Sequence of chain 1.C:
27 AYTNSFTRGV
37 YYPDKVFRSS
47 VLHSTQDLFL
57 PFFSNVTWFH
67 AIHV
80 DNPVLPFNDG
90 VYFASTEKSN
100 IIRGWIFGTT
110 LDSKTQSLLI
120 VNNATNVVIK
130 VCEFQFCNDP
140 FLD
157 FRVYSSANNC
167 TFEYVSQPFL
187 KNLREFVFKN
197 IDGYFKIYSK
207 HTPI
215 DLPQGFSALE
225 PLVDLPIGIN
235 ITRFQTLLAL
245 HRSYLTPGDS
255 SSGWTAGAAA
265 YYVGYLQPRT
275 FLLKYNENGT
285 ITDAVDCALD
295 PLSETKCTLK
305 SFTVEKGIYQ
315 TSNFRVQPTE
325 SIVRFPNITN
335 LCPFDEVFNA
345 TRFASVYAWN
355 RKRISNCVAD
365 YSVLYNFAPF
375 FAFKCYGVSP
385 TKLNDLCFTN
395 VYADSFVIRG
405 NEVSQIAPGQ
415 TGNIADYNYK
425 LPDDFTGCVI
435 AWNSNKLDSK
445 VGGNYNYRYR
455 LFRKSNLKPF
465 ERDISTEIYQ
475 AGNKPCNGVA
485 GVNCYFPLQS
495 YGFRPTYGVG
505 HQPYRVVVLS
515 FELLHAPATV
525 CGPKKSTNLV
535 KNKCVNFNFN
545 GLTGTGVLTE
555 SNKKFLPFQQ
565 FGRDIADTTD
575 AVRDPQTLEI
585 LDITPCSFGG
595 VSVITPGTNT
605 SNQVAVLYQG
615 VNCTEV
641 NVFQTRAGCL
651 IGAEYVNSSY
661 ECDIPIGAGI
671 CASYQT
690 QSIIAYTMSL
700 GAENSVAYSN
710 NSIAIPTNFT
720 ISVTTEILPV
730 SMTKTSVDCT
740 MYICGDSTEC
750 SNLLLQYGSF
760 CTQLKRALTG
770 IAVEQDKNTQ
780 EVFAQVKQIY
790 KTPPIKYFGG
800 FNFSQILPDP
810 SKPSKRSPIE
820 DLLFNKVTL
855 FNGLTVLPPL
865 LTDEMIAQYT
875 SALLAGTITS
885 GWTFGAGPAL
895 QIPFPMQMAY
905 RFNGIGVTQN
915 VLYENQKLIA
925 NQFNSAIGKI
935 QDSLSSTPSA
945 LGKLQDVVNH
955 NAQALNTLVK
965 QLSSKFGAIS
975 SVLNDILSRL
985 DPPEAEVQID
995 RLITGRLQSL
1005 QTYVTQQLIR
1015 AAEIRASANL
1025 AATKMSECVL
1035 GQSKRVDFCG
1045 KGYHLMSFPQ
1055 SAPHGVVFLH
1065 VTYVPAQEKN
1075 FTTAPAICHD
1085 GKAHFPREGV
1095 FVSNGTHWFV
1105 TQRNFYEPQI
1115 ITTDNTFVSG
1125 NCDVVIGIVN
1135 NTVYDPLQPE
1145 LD

A small-molecule ligand and the protein it binds are described below.
Small molecule (SMILES): CC(=O)N[C@@H]1[C@@H](O)[C@H](O)[C@@H](CO)O[C@H]1O

Sequence of chain 1.A:
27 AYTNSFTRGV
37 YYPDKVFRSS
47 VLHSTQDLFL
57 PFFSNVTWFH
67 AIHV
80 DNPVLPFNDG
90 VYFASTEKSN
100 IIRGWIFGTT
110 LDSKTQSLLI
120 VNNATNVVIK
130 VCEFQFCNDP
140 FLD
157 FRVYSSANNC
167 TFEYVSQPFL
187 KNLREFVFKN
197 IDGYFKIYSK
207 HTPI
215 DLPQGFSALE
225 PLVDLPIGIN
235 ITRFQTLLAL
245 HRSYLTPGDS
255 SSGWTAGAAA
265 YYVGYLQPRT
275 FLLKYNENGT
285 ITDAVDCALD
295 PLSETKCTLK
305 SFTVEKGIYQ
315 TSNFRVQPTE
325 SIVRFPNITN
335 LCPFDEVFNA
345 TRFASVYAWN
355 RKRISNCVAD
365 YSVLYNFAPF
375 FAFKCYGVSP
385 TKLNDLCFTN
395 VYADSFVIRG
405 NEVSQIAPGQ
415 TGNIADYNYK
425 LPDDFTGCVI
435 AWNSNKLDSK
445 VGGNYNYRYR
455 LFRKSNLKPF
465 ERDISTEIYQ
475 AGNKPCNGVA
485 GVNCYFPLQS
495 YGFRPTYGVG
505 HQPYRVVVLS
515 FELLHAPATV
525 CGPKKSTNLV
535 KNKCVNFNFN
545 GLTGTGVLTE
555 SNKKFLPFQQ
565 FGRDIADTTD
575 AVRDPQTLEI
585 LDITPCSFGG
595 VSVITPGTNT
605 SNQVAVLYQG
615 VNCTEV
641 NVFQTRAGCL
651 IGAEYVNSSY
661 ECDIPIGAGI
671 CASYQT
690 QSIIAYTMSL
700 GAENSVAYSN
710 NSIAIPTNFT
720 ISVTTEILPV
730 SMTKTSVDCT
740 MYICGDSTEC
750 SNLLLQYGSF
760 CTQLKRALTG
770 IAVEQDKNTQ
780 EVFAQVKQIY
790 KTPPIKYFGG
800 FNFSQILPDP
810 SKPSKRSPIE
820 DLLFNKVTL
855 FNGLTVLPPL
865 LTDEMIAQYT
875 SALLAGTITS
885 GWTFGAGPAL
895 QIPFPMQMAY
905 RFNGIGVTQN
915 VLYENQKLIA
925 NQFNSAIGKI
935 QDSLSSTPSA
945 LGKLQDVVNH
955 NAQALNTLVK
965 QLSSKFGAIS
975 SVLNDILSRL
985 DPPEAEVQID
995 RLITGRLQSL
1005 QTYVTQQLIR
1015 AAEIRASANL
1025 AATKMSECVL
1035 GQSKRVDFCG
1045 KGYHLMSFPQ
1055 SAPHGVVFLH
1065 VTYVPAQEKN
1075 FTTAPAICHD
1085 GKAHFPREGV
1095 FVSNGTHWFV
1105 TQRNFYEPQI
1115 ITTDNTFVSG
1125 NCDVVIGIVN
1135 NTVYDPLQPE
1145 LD

Binding-site contacts:
Ligand atom C7 contacts residue TYR796 of chain 1.C at 3.8 Å (hydrophobic).
Ligand atom O3 contacts residue TYR796 of chain 1.C at 4.4 Å.
Ligand atom C1 contacts residue TYR796 of chain 1.C at 4.0 Å (hydrophobic).
Ligand atom C1 contacts residue ASN709 of chain 1.A at 4.4 Å.
Ligand atom C1 contacts residue NAG1 of chain 1.T at 3.1 Å.
Ligand atom C4 contacts residue NAG1 of chain 1.T at 4.5 Å.
Ligand atom C5 contacts residue NAG1 of chain 1.T at 3.0 Å.
Ligand atom O6 contacts residue NAG1 of chain 1.T at 4.3 Å.
Ligand atom C2 contacts residue TYR796 of chain 1.C at 3.6 Å (hydrophobic).
Ligand atom N2 contacts residue TYR796 of chain 1.C at 4.2 Å.
Ligand atom C6 contacts residue NAG1 of chain 1.T at 3.3 Å.
Ligand atom C6 contacts residue TYR796 of chain 1.C at 4.4 Å (hydrophobic).
Ligand atom O5 contacts residue TYR796 of chain 1.C at 3.8 Å.
Ligand atom O5 contacts residue NAG1 of chain 1.T at 2.5 Å (h-bond).
Ligand atom O7 contacts residue TYR796 of chain 1.C at 2.9 Å.
Ligand atom C2 contacts residue NAG1 of chain 1.T at 4.4 Å.
Ligand atom C4 contacts residue TYR796 of chain 1.C at 4.5 Å (hydrophobic).